Binding-site contacts:
Ligand atom O04 contacts residue GLU24 of chain 1.A at 3.8 Å.
Ligand atom C01 contacts residue LYS30 of chain 1.A at 3.5 Å.
Ligand atom C10 contacts residue LYS25 of chain 1.A at 3.4 Å.
Ligand atom C03 contacts residue GLY28 of chain 1.A at 4.0 Å.
Ligand atom C01 contacts residue GLN3 of chain 1.A at 3.1 Å.
Ligand atom O04 contacts residue ILE29 of chain 1.A at 4.2 Å.
Ligand atom C11 contacts residue GLU24 of chain 1.A at 3.1 Å.
Ligand atom C03 contacts residue LYS30 of chain 1.A at 3.5 Å.
Ligand atom O08 contacts residue GLU24 of chain 1.A at 4.4 Å.
Ligand atom C10 contacts residue ALA21 of chain 1.A at 3.7 Å (hydrophobic).
Ligand atom C13 contacts residue GLU24 of chain 1.A at 3.7 Å.
Ligand atom C03 contacts residue GLU24 of chain 1.A at 4.2 Å.
Ligand atom C09 contacts residue LYS25 of chain 1.A at 4.5 Å.
Ligand atom C07 contacts residue GLU24 of chain 1.A at 3.5 Å.
Ligand atom O04 contacts residue GLY28 of chain 1.A at 3.9 Å.
Ligand atom C10 contacts residue GLU24 of chain 1.A at 3.9 Å.
Ligand atom C02 contacts residue LYS30 of chain 1.A at 3.9 Å.
Ligand atom C09 contacts residue GLU24 of chain 1.A at 4.1 Å.
Ligand atom C03 contacts residue ILE29 of chain 1.A at 3.8 Å (hydrophobic).
Ligand atom O12 contacts residue GLU24 of chain 1.A at 3.9 Å.
Ligand atom C07 contacts residue LYS25 of chain 1.A at 3.7 Å.
Ligand atom C05 contacts residue GLU24 of chain 1.A at 4.2 Å.
Ligand atom O08 contacts residue LYS25 of chain 1.A at 4.3 Å.
Ligand atom C02 contacts residue GLN3 of chain 1.A at 4.4 Å.
Ligand atom N17 contacts residue LYS30 of chain 1.A at 3.8 Å.

Sequence of chain 1.A:
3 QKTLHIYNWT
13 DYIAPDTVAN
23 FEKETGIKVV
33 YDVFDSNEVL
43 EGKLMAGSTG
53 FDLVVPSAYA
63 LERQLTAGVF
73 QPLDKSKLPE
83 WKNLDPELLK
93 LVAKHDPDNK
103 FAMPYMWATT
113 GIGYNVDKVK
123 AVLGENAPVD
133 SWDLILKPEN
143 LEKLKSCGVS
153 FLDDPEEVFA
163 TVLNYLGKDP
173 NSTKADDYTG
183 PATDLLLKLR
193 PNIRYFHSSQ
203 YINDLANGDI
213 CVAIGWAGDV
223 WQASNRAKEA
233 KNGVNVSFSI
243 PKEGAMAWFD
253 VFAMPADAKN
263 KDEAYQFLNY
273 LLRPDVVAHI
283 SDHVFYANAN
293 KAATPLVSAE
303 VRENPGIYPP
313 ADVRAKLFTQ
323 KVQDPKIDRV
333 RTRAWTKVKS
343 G

A protein and the small-molecule ligand that binds it are described below.
Small molecule (SMILES): COCCOC[C@@H](C)OC[C@@H](C)OC[C@@H](C)N